This small molecule binds to this protein.
Small molecule (SMILES): O=C(O)c1ccccc1O

Sequence of chain 1.D:
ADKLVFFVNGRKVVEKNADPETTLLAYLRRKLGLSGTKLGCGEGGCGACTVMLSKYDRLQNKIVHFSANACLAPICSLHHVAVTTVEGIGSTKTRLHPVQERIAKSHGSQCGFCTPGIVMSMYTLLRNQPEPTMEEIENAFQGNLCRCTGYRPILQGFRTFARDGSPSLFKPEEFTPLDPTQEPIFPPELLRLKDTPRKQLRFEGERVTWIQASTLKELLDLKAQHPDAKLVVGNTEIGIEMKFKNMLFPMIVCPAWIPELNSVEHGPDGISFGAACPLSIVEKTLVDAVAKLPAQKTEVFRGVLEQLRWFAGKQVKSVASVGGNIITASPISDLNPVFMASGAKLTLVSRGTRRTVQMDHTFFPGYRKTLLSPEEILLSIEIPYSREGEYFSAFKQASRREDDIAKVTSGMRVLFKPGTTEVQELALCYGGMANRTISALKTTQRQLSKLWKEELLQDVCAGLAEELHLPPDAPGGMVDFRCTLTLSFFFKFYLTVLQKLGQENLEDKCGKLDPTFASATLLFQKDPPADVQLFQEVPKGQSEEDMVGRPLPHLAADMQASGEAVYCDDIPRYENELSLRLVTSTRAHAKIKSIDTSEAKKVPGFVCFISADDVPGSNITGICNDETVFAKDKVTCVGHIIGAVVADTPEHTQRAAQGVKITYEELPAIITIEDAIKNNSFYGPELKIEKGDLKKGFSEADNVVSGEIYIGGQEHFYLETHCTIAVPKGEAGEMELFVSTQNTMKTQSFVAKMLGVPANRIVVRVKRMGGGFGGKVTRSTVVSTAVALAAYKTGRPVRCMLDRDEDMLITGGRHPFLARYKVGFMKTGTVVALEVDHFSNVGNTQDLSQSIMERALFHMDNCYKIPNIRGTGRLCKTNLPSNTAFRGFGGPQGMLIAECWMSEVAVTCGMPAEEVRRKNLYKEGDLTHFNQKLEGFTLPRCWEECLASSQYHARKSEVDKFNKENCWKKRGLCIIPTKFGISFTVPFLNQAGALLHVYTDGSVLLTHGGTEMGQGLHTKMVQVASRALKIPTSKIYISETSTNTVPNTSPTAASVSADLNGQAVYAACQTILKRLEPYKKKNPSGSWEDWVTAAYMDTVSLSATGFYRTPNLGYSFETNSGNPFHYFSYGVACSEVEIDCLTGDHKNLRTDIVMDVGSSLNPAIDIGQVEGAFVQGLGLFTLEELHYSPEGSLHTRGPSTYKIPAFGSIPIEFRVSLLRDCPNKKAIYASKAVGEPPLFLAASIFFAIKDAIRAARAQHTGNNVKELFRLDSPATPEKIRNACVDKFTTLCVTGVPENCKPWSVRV

Binding-site contacts:
Ligand atom O1' contacts residue ALA1080 of chain 1.D at 4.2 Å.
Ligand atom C2 contacts residue PHE1010 of chain 1.D at 3.7 Å (hydrophobic).
Ligand atom C3 contacts residue LEU1015 of chain 1.D at 3.9 Å (hydrophobic).
Ligand atom C4 contacts residue LEU1015 of chain 1.D at 4.1 Å (hydrophobic).
Ligand atom C1 contacts residue PHE1010 of chain 1.D at 3.8 Å (hydrophobic).
Ligand atom C4 contacts residue PHE1010 of chain 1.D at 4.1 Å (hydrophobic).
Ligand atom O2 contacts residue PHE1010 of chain 1.D at 3.8 Å.
Ligand atom C6 contacts residue PHE1010 of chain 1.D at 4.0 Å (hydrophobic).
Ligand atom C6 contacts residue PHE915 of chain 1.D at 3.5 Å (hydrophobic).
Ligand atom O2 contacts residue THR1011 of chain 1.D at 2.8 Å (h-bond).
Ligand atom C5 contacts residue PHE1010 of chain 1.D at 4.1 Å (hydrophobic).
Ligand atom O1' contacts residue PHE1010 of chain 1.D at 4.0 Å.
Ligand atom O2' contacts residue MOM1 of chain 1.MA at 3.9 Å.
Ligand atom C1 contacts residue PHE915 of chain 1.D at 3.5 Å (hydrophobic).
Ligand atom C2 contacts residue THR1011 of chain 1.D at 4.1 Å.
Ligand atom C5 contacts residue ALA1079 of chain 1.D at 4.4 Å (hydrophobic).
Ligand atom C6 contacts residue MOM1 of chain 1.MA at 4.3 Å.
Ligand atom O2 contacts residue PHE915 of chain 1.D at 4.1 Å.
Ligand atom C2 contacts residue PHE915 of chain 1.D at 3.7 Å (hydrophobic).
Ligand atom O1' contacts residue SER1009 of chain 1.D at 4.0 Å.
Ligand atom C1' contacts residue ARG881 of chain 1.D at 4.0 Å.
Ligand atom C4 contacts residue LEU874 of chain 1.D at 4.0 Å (hydrophobic).
Ligand atom C4 contacts residue PHE915 of chain 1.D at 4.1 Å (hydrophobic).
Ligand atom O2' contacts residue ALA1080 of chain 1.D at 3.4 Å.
Ligand atom O2' contacts residue ARG881 of chain 1.D at 3.9 Å.
Ligand atom O2 contacts residue VAL1012 of chain 1.D at 3.9 Å.
Ligand atom C3 contacts residue PHE1010 of chain 1.D at 3.9 Å (hydrophobic).
Ligand atom O1' contacts residue ARG881 of chain 1.D at 3.0 Å (salt-bridge).
Ligand atom C1 contacts residue ALA1080 of chain 1.D at 4.3 Å (hydrophobic).
Ligand atom O2' contacts residue PHE915 of chain 1.D at 3.5 Å.
Ligand atom O2 contacts residue SER877 of chain 1.D at 4.3 Å.
Ligand atom C5 contacts residue PHE915 of chain 1.D at 3.8 Å (hydrophobic).
Ligand atom C1' contacts residue ALA1080 of chain 1.D at 3.8 Å (hydrophobic).
Ligand atom C1' contacts residue PHE915 of chain 1.D at 3.5 Å (hydrophobic).
Ligand atom O1' contacts residue PHE915 of chain 1.D at 3.7 Å.
Ligand atom C5 contacts residue LEU874 of chain 1.D at 4.0 Å (hydrophobic).
Ligand atom C3 contacts residue PHE915 of chain 1.D at 4.1 Å (hydrophobic).
Ligand atom C6 contacts residue ALA1079 of chain 1.D at 4.2 Å (hydrophobic).
Ligand atom O1' contacts residue THR1011 of chain 1.D at 3.7 Å.
Ligand atom O2' contacts residue GLU1262 of chain 1.D at 4.2 Å.